Sequence of chain 1.A:
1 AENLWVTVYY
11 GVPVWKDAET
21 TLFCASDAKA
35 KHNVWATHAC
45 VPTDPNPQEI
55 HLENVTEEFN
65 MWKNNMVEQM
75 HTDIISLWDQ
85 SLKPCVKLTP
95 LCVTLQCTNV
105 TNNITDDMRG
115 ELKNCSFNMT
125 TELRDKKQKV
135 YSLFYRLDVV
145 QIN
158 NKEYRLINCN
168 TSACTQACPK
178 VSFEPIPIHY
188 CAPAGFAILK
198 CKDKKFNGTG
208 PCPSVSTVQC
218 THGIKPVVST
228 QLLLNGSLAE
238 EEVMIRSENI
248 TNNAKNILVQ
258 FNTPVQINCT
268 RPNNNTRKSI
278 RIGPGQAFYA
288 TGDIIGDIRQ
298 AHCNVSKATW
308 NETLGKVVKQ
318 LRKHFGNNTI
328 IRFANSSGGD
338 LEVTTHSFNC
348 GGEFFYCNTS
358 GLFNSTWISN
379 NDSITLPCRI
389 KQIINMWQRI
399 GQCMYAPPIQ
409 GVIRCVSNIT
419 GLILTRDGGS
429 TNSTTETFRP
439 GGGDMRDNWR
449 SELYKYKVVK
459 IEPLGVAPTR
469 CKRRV

This protein binds this small molecule.
Small molecule (SMILES): CC(=O)N[C@H]1[C@H](O[C@H]2[C@H](O)[C@@H](NC(C)=O)CO[C@@H]2CO)O[C@H](CO)[C@@H](O[C@@H]2O[C@H](CO[C@H]3O[C@H](CO)[C@@H](O)[C@H](O)[C@@H]3O)[C@@H](O)[C@H](O[C@H]3O[C@H](CO)[C@@H](O)[C@H](O)[C@@H]3O)[C@@H]2O)[C@@H]1O

Binding-site contacts:
Ligand atom C1 contacts residue THR58 of chain 1.G at 4.3 Å.
Ligand atom C7 contacts residue THR58 of chain 1.G at 4.1 Å.
Ligand atom C2 contacts residue ASN58 of chain 1.A at 2.5 Å.
Ligand atom C8 contacts residue TYR60 of chain 1.G at 3.0 Å (hydrophobic).
Ligand atom C8 contacts residue SER57 of chain 1.G at 4.2 Å.
Ligand atom O5 contacts residue ASN58 of chain 1.A at 2.3 Å (h-bond).
Ligand atom C6 contacts residue GLY55 of chain 1.G at 3.7 Å.
Ligand atom C4 contacts residue ASN58 of chain 1.A at 4.2 Å.
Ligand atom O5 contacts residue ASP56 of chain 1.G at 3.9 Å.
Ligand atom C3 contacts residue ASN58 of chain 1.A at 3.8 Å.
Ligand atom O3 contacts residue THR58 of chain 1.G at 2.9 Å (h-bond).
Ligand atom N2 contacts residue THR58 of chain 1.G at 3.1 Å (h-bond).
Ligand atom C5 contacts residue ASN58 of chain 1.A at 3.6 Å.
Ligand atom C7 contacts residue ASN58 of chain 1.A at 3.2 Å.
Ligand atom N2 contacts residue ASN58 of chain 1.A at 2.9 Å (h-bond).
Ligand atom C8 contacts residue SER17 of chain 1.B at 3.3 Å.
Ligand atom O4 contacts residue THR58 of chain 1.G at 3.2 Å (h-bond).
Ligand atom N2 contacts residue SER17 of chain 1.B at 4.1 Å.
Ligand atom C5 contacts residue ASP56 of chain 1.G at 4.2 Å.
Ligand atom O3 contacts residue ASP56 of chain 1.G at 3.2 Å (salt-bridge).
Ligand atom C8 contacts residue THR69 of chain 1.G at 4.2 Å.
Ligand atom C6 contacts residue ASP56 of chain 1.G at 3.3 Å.
Ligand atom C1 contacts residue ASN58 of chain 1.A at 1.4 Å.
Ligand atom O7 contacts residue GLY16 of chain 1.B at 3.6 Å.
Ligand atom C3 contacts residue THR58 of chain 1.G at 3.3 Å.
Ligand atom C4 contacts residue THR58 of chain 1.G at 3.8 Å.
Ligand atom O5 contacts residue THR58 of chain 1.G at 4.3 Å.
Ligand atom O3 contacts residue SER57 of chain 1.G at 3.4 Å.
Ligand atom C7 contacts residue GLU57 of chain 1.A at 4.1 Å.
Ligand atom C7 contacts residue SER17 of chain 1.B at 3.0 Å.
Ligand atom C8 contacts residue GLU57 of chain 1.A at 3.8 Å.
Ligand atom O7 contacts residue SER17 of chain 1.B at 2.3 Å (h-bond).
Ligand atom O7 contacts residue ASN58 of chain 1.A at 3.0 Å (h-bond).
Ligand atom C8 contacts residue THR58 of chain 1.G at 3.4 Å.
Ligand atom O6 contacts residue ASP56 of chain 1.G at 2.9 Å (salt-bridge).
Ligand atom C7 contacts residue TYR60 of chain 1.G at 4.3 Å (hydrophobic).
Ligand atom C8 contacts residue ASN58 of chain 1.A at 4.4 Å.
Ligand atom N2 contacts residue GLU57 of chain 1.A at 4.0 Å.
Ligand atom C8 contacts residue TYR59 of chain 1.G at 3.7 Å (hydrophobic).
Ligand atom C2 contacts residue THR58 of chain 1.G at 3.8 Å.

Sequence of chain 1.G:
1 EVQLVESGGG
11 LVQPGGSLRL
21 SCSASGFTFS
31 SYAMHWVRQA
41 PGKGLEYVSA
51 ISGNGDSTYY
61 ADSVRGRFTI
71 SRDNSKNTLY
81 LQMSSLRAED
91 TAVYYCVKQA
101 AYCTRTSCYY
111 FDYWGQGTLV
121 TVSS

Sequence of chain 1.B:
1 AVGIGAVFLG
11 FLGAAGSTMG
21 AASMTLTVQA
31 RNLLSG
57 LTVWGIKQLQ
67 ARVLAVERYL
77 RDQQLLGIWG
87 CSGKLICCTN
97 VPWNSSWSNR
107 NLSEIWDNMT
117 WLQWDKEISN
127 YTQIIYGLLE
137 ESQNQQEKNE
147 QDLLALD